The small molecule below binds the protein below.
Small molecule (SMILES): CC(=O)N[C@@H]1[C@@H](O)[C@H](O)[C@@H](CO)O[C@H]1O

Sequence of chain 1.C:
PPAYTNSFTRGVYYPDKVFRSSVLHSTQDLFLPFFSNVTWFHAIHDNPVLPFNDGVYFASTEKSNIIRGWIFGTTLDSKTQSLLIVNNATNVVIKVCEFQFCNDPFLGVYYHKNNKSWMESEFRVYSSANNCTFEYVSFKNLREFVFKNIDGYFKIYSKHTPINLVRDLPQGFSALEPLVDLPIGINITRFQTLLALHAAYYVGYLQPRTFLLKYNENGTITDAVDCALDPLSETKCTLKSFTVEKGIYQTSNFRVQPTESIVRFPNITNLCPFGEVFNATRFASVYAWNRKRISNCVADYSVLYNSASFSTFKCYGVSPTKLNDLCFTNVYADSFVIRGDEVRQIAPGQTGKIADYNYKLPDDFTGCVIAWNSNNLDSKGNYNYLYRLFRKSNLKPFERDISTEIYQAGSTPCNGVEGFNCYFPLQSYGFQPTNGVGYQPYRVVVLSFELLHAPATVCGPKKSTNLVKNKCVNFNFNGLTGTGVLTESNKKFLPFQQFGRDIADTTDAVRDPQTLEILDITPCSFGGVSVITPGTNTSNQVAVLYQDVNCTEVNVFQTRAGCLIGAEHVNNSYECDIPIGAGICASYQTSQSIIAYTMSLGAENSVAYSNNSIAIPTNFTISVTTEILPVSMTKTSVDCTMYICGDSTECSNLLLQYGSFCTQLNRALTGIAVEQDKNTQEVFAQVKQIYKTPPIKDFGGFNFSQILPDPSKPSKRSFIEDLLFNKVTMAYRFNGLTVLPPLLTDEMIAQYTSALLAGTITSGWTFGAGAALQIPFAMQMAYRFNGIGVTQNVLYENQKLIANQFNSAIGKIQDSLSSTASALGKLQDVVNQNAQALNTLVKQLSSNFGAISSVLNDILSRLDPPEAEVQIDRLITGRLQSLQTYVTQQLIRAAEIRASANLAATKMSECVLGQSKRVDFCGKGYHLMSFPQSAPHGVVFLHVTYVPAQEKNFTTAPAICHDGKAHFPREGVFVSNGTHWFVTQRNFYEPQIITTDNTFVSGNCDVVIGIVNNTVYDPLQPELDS

Binding-site contacts:
Ligand atom C8 contacts residue ASN61 of chain 1.C at 4.3 Å.
Ligand atom C2 contacts residue ASN61 of chain 1.C at 2.5 Å.
Ligand atom C4 contacts residue ASN61 of chain 1.C at 4.2 Å.
Ligand atom O7 contacts residue ASN61 of chain 1.C at 2.6 Å (h-bond).
Ligand atom O6 contacts residue TYR28 of chain 1.C at 4.2 Å.
Ligand atom O5 contacts residue ASN61 of chain 1.C at 2.4 Å (h-bond).
Ligand atom C5 contacts residue ASN61 of chain 1.C at 3.6 Å.
Ligand atom C7 contacts residue ASN61 of chain 1.C at 3.0 Å.
Ligand atom O5 contacts residue TYR28 of chain 1.C at 4.0 Å.
Ligand atom N2 contacts residue ASN61 of chain 1.C at 2.9 Å (h-bond).
Ligand atom C3 contacts residue ASN61 of chain 1.C at 3.8 Å.
Ligand atom C1 contacts residue ASN61 of chain 1.C at 1.4 Å.